Sequence of chain 2.B:
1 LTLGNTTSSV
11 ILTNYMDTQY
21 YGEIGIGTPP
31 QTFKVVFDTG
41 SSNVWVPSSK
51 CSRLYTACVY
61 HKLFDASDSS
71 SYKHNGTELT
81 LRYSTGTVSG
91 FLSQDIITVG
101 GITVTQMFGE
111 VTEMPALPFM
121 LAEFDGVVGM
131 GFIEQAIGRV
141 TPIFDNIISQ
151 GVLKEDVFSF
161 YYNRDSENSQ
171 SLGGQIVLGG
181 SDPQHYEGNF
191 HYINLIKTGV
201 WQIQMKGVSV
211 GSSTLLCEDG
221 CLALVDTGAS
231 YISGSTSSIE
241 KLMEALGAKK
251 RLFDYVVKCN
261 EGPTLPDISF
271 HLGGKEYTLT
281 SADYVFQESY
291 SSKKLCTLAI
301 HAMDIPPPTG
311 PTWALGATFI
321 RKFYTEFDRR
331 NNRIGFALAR

Binding-site contacts:
Ligand atom O54 contacts residue SER84 of chain 2.B at 3.7 Å.
Ligand atom C59 contacts residue SER84 of chain 2.B at 3.6 Å.
Ligand atom C30 contacts residue THR85 of chain 2.B at 3.9 Å.
Ligand atom C47 contacts residue PHE119 of chain 2.B at 3.8 Å (hydrophobic).
Ligand atom F51 contacts residue ASP38 of chain 2.B at 3.2 Å.
Ligand atom O54 contacts residue TYR83 of chain 2.B at 3.3 Å.
Ligand atom C14 contacts residue GLN19 of chain 2.B at 3.9 Å.
Ligand atom C56 contacts residue ALA229 of chain 2.B at 3.8 Å (hydrophobic).
Ligand atom C41 contacts residue ASP38 of chain 2.B at 3.5 Å.
Ligand atom C58 contacts residue TYR83 of chain 2.B at 4.0 Å (hydrophobic).
Ligand atom C31 contacts residue THR85 of chain 2.B at 3.6 Å.
Ligand atom C39 contacts residue GLY228 of chain 2.B at 3.7 Å.
Ligand atom C55 contacts residue ASP226 of chain 2.B at 3.6 Å.
Ligand atom C56 contacts residue ASP226 of chain 2.B at 3.2 Å.
Ligand atom C52 contacts residue THR85 of chain 2.B at 3.8 Å.
Ligand atom O37 contacts residue THR85 of chain 2.B at 3.7 Å.
Ligand atom O54 contacts residue THR85 of chain 2.B at 3.2 Å (h-bond).
Ligand atom N57 contacts residue ASP226 of chain 2.B at 3.2 Å (salt-bridge).
Ligand atom C56 contacts residue ASP38 of chain 2.B at 3.2 Å.
Ligand atom C10 contacts residue THR85 of chain 2.B at 3.3 Å.
Ligand atom F51 contacts residue VAL36 of chain 2.B at 3.4 Å.
Ligand atom C4 contacts residue THR85 of chain 2.B at 3.6 Å.
Ligand atom F51 contacts residue GLY228 of chain 2.B at 3.3 Å.
Ligand atom C16 contacts residue PRO118 of chain 2.B at 3.7 Å (hydrophobic).
Ligand atom C47 contacts residue TYR83 of chain 2.B at 3.7 Å (hydrophobic).
Ligand atom C17 contacts residue PRO118 of chain 2.B at 3.8 Å (hydrophobic).
Ligand atom C3 contacts residue THR85 of chain 2.B at 3.8 Å.
Ligand atom C23 contacts residue SER230 of chain 2.B at 3.9 Å.
Ligand atom C58 contacts residue ASP38 of chain 2.B at 3.1 Å.
Ligand atom C42 contacts residue TYR83 of chain 2.B at 3.7 Å (hydrophobic).
Ligand atom N9 contacts residue THR85 of chain 2.B at 3.7 Å.
Ligand atom C11 contacts residue THR85 of chain 2.B at 3.4 Å.
Ligand atom C40 contacts residue ASP38 of chain 2.B at 3.7 Å.
Ligand atom C5 contacts residue THR85 of chain 2.B at 3.7 Å.
Ligand atom C42 contacts residue VAL127 of chain 2.B at 3.6 Å (hydrophobic).
Ligand atom N57 contacts residue ASP38 of chain 2.B at 2.8 Å (salt-bridge).
Ligand atom C41 contacts residue VAL127 of chain 2.B at 3.4 Å (hydrophobic).
Ligand atom C6 contacts residue THR85 of chain 2.B at 4.0 Å.
Ligand atom C15 contacts residue GLN19 of chain 2.B at 4.0 Å.
Ligand atom C56 contacts residue GLY228 of chain 2.B at 3.5 Å.

This small molecule binds to this protein.
Small molecule (SMILES): Cc1ccc(F)cc1Oc1c(C(=O)N2CCNCC2)c2ccnc(Cc3ccccc3)c2n1-c1ccccc1